The protein below binds the small molecule below.
Small molecule (SMILES): Cc1ccc(-c2c[nH]c3nc(N)nc(N)c23)cc1

Binding-site contacts:
Ligand atom CAA contacts residue LEU229 of chain 1.C at 3.3 Å (hydrophobic).
Ligand atom CAP contacts residue NAP1 of chain 1.N at 3.4 Å.
Ligand atom CAE contacts residue PRO230 of chain 1.C at 3.4 Å (hydrophobic).
Ligand atom CAA contacts residue TRP241 of chain 1.C at 3.6 Å (hydrophobic).
Ligand atom CAG contacts residue PHE117 of chain 1.C at 3.6 Å (hydrophobic).
Ligand atom N1 contacts residue PHE117 of chain 1.C at 3.6 Å.
Ligand atom N3 contacts residue PHE117 of chain 1.C at 3.7 Å.
Ligand atom C4 contacts residue NAP1 of chain 1.N at 3.5 Å.
Ligand atom CAH contacts residue ASP181 of chain 1.C at 3.7 Å.
Ligand atom CAN contacts residue NAP1 of chain 1.N at 3.9 Å.
Ligand atom CAL contacts residue LEU229 of chain 1.C at 3.9 Å (hydrophobic).
Ligand atom NAK contacts residue NAP1 of chain 1.N at 3.3 Å.
Ligand atom NAC contacts residue NAP1 of chain 1.N at 3.8 Å.
Ligand atom CAF contacts residue GLY225 of chain 1.C at 3.7 Å.
Ligand atom NAC contacts residue ARG34 of chain 1.C at 3.8 Å.
Ligand atom C5 contacts residue PHE117 of chain 1.C at 3.8 Å (hydrophobic).
Ligand atom CAH contacts residue NAP1 of chain 1.N at 3.1 Å.
Ligand atom NAK contacts residue TYR194 of chain 1.C at 2.7 Å (h-bond).
Ligand atom NAB contacts residue SER115 of chain 1.C at 2.9 Å (h-bond).
Ligand atom C6 contacts residue PHE117 of chain 1.C at 3.6 Å (hydrophobic).
Ligand atom NAB contacts residue PHE117 of chain 1.C at 3.5 Å.
Ligand atom CAF contacts residue NAP1 of chain 1.N at 3.7 Å.
Ligand atom NAC contacts residue PRO230 of chain 1.C at 3.9 Å.
Ligand atom CAH contacts residue TYR194 of chain 1.C at 3.7 Å (hydrophobic).
Ligand atom N1 contacts residue NAP1 of chain 1.N at 2.9 Å (h-bond).
Ligand atom C4 contacts residue PHE117 of chain 1.C at 3.5 Å (hydrophobic).
Ligand atom N3 contacts residue TYR194 of chain 1.C at 3.5 Å (h-bond).
Ligand atom C4 contacts residue TYR194 of chain 1.C at 3.5 Å (hydrophobic).
Ligand atom NAB contacts residue NAP1 of chain 1.N at 2.8 Å (h-bond).
Ligand atom CAH contacts residue PHE117 of chain 1.C at 3.8 Å (hydrophobic).
Ligand atom C6 contacts residue NAP1 of chain 1.N at 3.7 Å.
Ligand atom C2 contacts residue NAP1 of chain 1.N at 3.2 Å.
Ligand atom N3 contacts residue NAP1 of chain 1.N at 2.8 Å (h-bond).
Ligand atom NAK contacts residue PHE117 of chain 1.C at 3.8 Å.
Ligand atom CAG contacts residue PRO230 of chain 1.C at 3.7 Å (hydrophobic).
Ligand atom CAP contacts residue PHE117 of chain 1.C at 3.9 Å (hydrophobic).
Ligand atom NAK contacts residue ASP181 of chain 1.C at 3.5 Å (salt-bridge).
Ligand atom C5 contacts residue NAP1 of chain 1.N at 3.8 Å.
Ligand atom C2 contacts residue PHE117 of chain 1.C at 3.4 Å (hydrophobic).
Ligand atom CAA contacts residue MET233 of chain 1.C at 3.6 Å (hydrophobic).

Sequence of chain 1.C:
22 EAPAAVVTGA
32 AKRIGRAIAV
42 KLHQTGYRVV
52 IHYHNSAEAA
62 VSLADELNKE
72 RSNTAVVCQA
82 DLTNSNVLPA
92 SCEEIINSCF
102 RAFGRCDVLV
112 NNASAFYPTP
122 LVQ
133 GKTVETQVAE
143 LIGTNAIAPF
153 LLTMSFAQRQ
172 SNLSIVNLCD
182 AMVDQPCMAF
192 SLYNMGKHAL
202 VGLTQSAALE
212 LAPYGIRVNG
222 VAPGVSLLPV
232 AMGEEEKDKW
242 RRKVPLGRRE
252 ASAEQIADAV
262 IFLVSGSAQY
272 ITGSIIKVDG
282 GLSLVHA